Binding-site contacts:
Ligand atom C1 contacts residue ASN81 of chain 1.H at 1.4 Å.
Ligand atom C6 contacts residue ASN81 of chain 1.H at 4.0 Å.
Ligand atom O5 contacts residue ASN81 of chain 1.H at 2.4 Å (h-bond).
Ligand atom O6 contacts residue ASN81 of chain 1.H at 3.1 Å (h-bond).
Ligand atom C4 contacts residue ASN81 of chain 1.H at 4.2 Å.
Ligand atom O4 contacts residue VAL298 of chain 1.H at 4.2 Å.
Ligand atom C5 contacts residue VAL298 of chain 1.H at 4.4 Å (hydrophobic).
Ligand atom C5 contacts residue ASN81 of chain 1.H at 3.7 Å.
Ligand atom C4 contacts residue VAL298 of chain 1.H at 4.5 Å (hydrophobic).
Ligand atom C8 contacts residue ASN81 of chain 1.H at 3.8 Å.
Ligand atom C3 contacts residue ASN81 of chain 1.H at 3.8 Å.
Ligand atom O7 contacts residue ASN81 of chain 1.H at 4.5 Å.
Ligand atom N2 contacts residue ASN81 of chain 1.H at 3.0 Å (h-bond).
Ligand atom C3 contacts residue VAL298 of chain 1.H at 4.0 Å (hydrophobic).
Ligand atom C5 contacts residue GLY299 of chain 1.H at 4.4 Å.
Ligand atom C8 contacts residue VAL298 of chain 1.H at 3.5 Å (hydrophobic).
Ligand atom C2 contacts residue ASN81 of chain 1.H at 2.5 Å.
Ligand atom C7 contacts residue ASN81 of chain 1.H at 3.6 Å.

A protein and the small-molecule ligand that binds it are described below.
Small molecule (SMILES): CC(=O)N[C@@H]1[C@@H](O)[C@H](O)[C@@H](CO)O[C@H]1O

Sequence of chain 1.H:
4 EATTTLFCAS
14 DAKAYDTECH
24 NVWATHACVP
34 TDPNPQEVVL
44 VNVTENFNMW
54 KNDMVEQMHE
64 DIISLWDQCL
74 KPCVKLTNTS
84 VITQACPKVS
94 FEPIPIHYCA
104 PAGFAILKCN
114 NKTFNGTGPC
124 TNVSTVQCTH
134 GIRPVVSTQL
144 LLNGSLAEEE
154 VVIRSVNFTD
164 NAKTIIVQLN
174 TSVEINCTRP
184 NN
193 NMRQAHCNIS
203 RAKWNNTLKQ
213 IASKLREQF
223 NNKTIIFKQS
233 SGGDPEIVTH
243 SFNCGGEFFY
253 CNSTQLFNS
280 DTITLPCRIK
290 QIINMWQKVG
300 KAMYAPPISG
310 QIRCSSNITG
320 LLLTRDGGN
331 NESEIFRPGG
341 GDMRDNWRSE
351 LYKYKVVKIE